Sequence of chain 1.D:
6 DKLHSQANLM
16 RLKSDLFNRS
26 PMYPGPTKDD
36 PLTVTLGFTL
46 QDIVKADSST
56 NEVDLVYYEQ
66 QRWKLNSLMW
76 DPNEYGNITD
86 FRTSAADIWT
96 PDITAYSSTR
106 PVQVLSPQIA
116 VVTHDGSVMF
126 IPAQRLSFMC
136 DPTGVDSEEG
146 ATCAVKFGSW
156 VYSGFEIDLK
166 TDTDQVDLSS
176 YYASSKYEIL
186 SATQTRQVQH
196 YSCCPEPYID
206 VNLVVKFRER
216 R

Sequence of chain 1.C:
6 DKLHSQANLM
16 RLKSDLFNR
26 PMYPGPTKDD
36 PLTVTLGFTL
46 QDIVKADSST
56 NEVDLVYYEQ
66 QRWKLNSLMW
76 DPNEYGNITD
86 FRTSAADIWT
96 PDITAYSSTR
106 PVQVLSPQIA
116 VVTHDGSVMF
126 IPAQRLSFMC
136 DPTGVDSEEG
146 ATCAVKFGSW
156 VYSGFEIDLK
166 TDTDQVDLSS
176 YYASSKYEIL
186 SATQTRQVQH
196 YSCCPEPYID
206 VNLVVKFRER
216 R

Binding-site contacts:
Ligand atom C2 contacts residue TYR196 of chain 1.D at 3.5 Å (hydrophobic).
Ligand atom C3 contacts residue ASP205 of chain 1.D at 3.7 Å.
Ligand atom C30 contacts residue TYR196 of chain 1.D at 3.8 Å (hydrophobic).
Ligand atom C21 contacts residue TYR101 of chain 1.D at 3.5 Å (hydrophobic).
Ligand atom C21 contacts residue TRP155 of chain 1.D at 3.7 Å (hydrophobic).
Ligand atom C1 contacts residue TYR101 of chain 1.D at 3.4 Å (hydrophobic).
Ligand atom C22 contacts residue VAL156 of chain 1.D at 3.6 Å (hydrophobic).
Ligand atom C21 contacts residue SER154 of chain 1.D at 3.7 Å.
Ligand atom O27 contacts residue ILE126 of chain 1.C at 3.8 Å.
Ligand atom O13 contacts residue TYR63 of chain 1.C at 3.0 Å (h-bond).
Ligand atom C5 contacts residue LYS151 of chain 1.D at 3.8 Å.
Ligand atom C11 contacts residue TYR101 of chain 1.D at 3.9 Å (hydrophobic).
Ligand atom C25 contacts residue TRP155 of chain 1.D at 3.3 Å (hydrophobic).
Ligand atom C9 contacts residue GLN46 of chain 1.C at 3.4 Å.
Ligand atom C3 contacts residue GLN194 of chain 1.D at 3.8 Å.
Ligand atom C24 contacts residue TRP155 of chain 1.D at 3.2 Å (hydrophobic).
Ligand atom C2 contacts residue TYR101 of chain 1.D at 3.4 Å (hydrophobic).
Ligand atom C33 contacts residue TYR203 of chain 1.D at 3.9 Å (hydrophobic).
Ligand atom C13 contacts residue TYR101 of chain 1.D at 3.5 Å (hydrophobic).
Ligand atom C22 contacts residue TRP155 of chain 1.D at 3.2 Å (hydrophobic).
Ligand atom O8 contacts residue SER175 of chain 1.C at 3.3 Å.
Ligand atom C12 contacts residue SER102 of chain 1.D at 3.6 Å.
Ligand atom C39 contacts residue CYS198 of chain 1.D at 3.9 Å (hydrophobic).
Ligand atom C8 contacts residue SER175 of chain 1.C at 3.7 Å.
Ligand atom O13 contacts residue TYR101 of chain 1.D at 3.4 Å.
Ligand atom C15 contacts residue TYR101 of chain 1.D at 3.9 Å (hydrophobic).
Ligand atom C4 contacts residue LYS151 of chain 1.D at 3.6 Å.
Ligand atom C4 contacts residue GLN194 of chain 1.D at 3.3 Å.
Ligand atom C12 contacts residue TYR101 of chain 1.D at 2.9 Å (hydrophobic).
Ligand atom C9 contacts residue SER175 of chain 1.C at 3.4 Å.
Ligand atom O38 contacts residue CYS198 of chain 1.D at 3.7 Å.
Ligand atom C22 contacts residue TYR203 of chain 1.D at 3.6 Å (hydrophobic).
Ligand atom N23 contacts residue TRP155 of chain 1.D at 3.0 Å (h-bond).
Ligand atom C25 contacts residue ILE126 of chain 1.C at 3.7 Å (hydrophobic).
Ligand atom O19 contacts residue TRP155 of chain 1.D at 3.1 Å (h-bond).
Ligand atom C3 contacts residue TYR196 of chain 1.D at 3.9 Å (hydrophobic).
Ligand atom O11 contacts residue TYR101 of chain 1.D at 3.5 Å.
Ligand atom C23 contacts residue TRP155 of chain 1.D at 3.5 Å (hydrophobic).
Ligand atom C22 contacts residue TYR157 of chain 1.D at 3.6 Å (hydrophobic).
Ligand atom C15 contacts residue TRP155 of chain 1.D at 3.7 Å (hydrophobic).

This small molecule binds to this protein.
Small molecule (SMILES): CCN1C[C@]2(COC(=O)c3ccccc3N3C(=O)C[C@H](C)C3=O)CC[C@H](OC)[C@@]34[C@@H]5C[C@H]6[C@H](OC)[C@@H]5[C@](O)(C[C@@H]6OC)[C@@](O)([C@@H](OC)[C@H]23)[C@@H]14